This small molecule binds to this protein.
Small molecule (SMILES): CC(=O)N[C@@H]1[C@@H](O)[C@H](O)[C@@H](CO)O[C@H]1O

Sequence of chain 6.A:
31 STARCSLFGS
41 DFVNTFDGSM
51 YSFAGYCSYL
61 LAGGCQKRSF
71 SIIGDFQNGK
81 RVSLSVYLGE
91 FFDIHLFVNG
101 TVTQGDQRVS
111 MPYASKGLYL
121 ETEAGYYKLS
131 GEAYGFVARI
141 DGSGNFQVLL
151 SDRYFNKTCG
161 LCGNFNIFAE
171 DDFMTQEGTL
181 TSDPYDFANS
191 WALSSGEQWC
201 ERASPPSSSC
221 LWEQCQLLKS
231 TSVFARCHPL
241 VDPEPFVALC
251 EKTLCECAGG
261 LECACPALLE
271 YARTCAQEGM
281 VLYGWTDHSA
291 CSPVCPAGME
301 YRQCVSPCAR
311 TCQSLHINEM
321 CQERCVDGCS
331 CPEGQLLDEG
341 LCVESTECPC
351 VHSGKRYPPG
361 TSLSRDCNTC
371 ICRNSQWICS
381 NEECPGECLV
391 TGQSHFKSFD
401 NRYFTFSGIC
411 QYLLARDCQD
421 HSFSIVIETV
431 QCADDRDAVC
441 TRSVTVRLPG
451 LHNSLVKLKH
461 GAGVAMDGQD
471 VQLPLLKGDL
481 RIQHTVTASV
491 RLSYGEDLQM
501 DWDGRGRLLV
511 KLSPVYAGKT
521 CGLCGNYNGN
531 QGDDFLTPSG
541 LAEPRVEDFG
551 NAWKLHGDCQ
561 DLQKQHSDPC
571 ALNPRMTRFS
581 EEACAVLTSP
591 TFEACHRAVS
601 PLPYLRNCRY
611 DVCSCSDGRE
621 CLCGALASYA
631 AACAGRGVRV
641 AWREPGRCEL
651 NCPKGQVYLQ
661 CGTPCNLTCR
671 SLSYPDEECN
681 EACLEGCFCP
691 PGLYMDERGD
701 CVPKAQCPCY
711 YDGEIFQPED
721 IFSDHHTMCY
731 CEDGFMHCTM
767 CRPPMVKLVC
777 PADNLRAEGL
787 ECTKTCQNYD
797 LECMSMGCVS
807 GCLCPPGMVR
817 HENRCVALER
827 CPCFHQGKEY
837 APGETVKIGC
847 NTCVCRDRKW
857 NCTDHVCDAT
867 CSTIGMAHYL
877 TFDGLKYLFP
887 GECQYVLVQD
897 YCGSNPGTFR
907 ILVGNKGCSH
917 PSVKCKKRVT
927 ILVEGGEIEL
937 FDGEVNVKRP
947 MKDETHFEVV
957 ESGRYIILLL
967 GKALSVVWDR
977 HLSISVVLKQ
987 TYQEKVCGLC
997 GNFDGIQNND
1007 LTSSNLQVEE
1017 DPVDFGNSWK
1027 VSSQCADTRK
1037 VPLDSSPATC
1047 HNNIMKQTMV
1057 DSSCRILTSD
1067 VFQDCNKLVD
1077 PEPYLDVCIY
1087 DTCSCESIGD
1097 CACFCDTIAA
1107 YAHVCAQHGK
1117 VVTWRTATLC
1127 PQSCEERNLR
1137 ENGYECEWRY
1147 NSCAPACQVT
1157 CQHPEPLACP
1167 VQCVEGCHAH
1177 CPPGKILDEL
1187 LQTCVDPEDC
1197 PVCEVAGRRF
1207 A

Binding-site contacts:
Ligand atom N2 contacts residue ASN857 of chain 6.A at 2.9 Å (h-bond).
Ligand atom C4 contacts residue ASN857 of chain 6.A at 4.2 Å.
Ligand atom C7 contacts residue ASN857 of chain 6.A at 3.2 Å.
Ligand atom O5 contacts residue ASN857 of chain 6.A at 2.4 Å (h-bond).
Ligand atom C3 contacts residue ASN857 of chain 6.A at 3.8 Å.
Ligand atom O7 contacts residue ASN857 of chain 6.A at 3.1 Å (h-bond).
Ligand atom C8 contacts residue ASN857 of chain 6.A at 4.0 Å.
Ligand atom C2 contacts residue ASN857 of chain 6.A at 2.4 Å.
Ligand atom C5 contacts residue ASN857 of chain 6.A at 3.7 Å.
Ligand atom C1 contacts residue ASN857 of chain 6.A at 1.4 Å.